The protein below binds the small molecule below.
Small molecule (SMILES): O=c1ccn([C@@H]2O[C@H](CO[P](=O)(O)O[C@H]3[C@@H](O)[C@H](n4ccc(=O)[nH]c4=O)O[C@@H]3CO[P](=O)(O)O[C@H]3[C@@H](O)[C@H](n4ccc(=O)[nH]c4=O)O[C@@H]3CO[P](=O)(O)O[C@H]3[C@@H](O)[C@H](n4ccc(=O)[nH]c4=O)O[C@@H]3COP(=O)=O)[C@@H](O)[C@H]2O)c(=O)[nH]1

Sequence of chain 29.A:
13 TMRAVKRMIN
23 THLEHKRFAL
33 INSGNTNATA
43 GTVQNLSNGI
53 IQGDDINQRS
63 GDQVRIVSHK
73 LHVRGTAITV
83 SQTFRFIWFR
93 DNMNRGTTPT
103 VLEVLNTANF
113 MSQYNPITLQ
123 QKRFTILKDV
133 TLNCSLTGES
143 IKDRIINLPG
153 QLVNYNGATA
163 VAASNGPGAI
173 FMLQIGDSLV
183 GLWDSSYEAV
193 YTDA

Binding-site contacts:
Ligand atom OP1 contacts residue LYS18 of chain 29.A at 3.7 Å.
Ligand atom C4 contacts residue A3 of chain 29.B at 3.6 Å.
Ligand atom C4 contacts residue ARG19 of chain 29.A at 3.9 Å.
Ligand atom O4 contacts residue A3 of chain 29.B at 2.8 Å (h-bond).
Ligand atom OP2 contacts residue ARG19 of chain 29.A at 2.1 Å (salt-bridge).
Ligand atom P contacts residue ARG19 of chain 29.A at 2.8 Å.
Ligand atom C4' contacts residue ARG15 of chain 29.A at 3.3 Å.
Ligand atom O4 contacts residue A1 of chain 29.B at 3.0 Å (h-bond).
Ligand atom C5 contacts residue ARG19 of chain 29.A at 2.9 Å.
Ligand atom C3' contacts residue ARG19 of chain 29.A at 3.4 Å.
Ligand atom O3' contacts residue ARG15 of chain 29.A at 3.1 Å (salt-bridge).
Ligand atom N3 contacts residue A1 of chain 29.B at 2.7 Å (h-bond).
Ligand atom OP1 contacts residue ARG15 of chain 29.A at 2.5 Å.
Ligand atom N3 contacts residue A3 of chain 29.B at 2.8 Å (h-bond).
Ligand atom C2 contacts residue A1 of chain 29.B at 3.1 Å.
Ligand atom P contacts residue ARG15 of chain 29.A at 3.1 Å.
Ligand atom C5' contacts residue ARG19 of chain 29.A at 3.2 Å.
Ligand atom O2 contacts residue A1 of chain 29.B at 2.7 Å (h-bond).
Ligand atom OP1 contacts residue MET14 of chain 29.A at 3.8 Å.
Ligand atom O4' contacts residue ARG19 of chain 29.A at 3.9 Å.
Ligand atom OP2 contacts residue ALA16 of chain 29.A at 4.1 Å.
Ligand atom C4 contacts residue A1 of chain 29.B at 3.4 Å.
Ligand atom C2 contacts residue A3 of chain 29.B at 3.5 Å.
Ligand atom N3 contacts residue A2 of chain 29.B at 3.7 Å.
Ligand atom C5' contacts residue ARG15 of chain 29.A at 2.5 Å.
Ligand atom N1 contacts residue ARG19 of chain 29.A at 3.9 Å.
Ligand atom O2 contacts residue A3 of chain 29.B at 3.2 Å.
Ligand atom C6 contacts residue ARG19 of chain 29.A at 2.7 Å.
Ligand atom OP2 contacts residue ARG15 of chain 29.A at 2.5 Å.
Ligand atom OP1 contacts residue ARG19 of chain 29.A at 4.1 Å.
Ligand atom C3' contacts residue ARG15 of chain 29.A at 3.8 Å.
Ligand atom N1 contacts residue A3 of chain 29.B at 4.3 Å.
Ligand atom O2 contacts residue A2 of chain 29.B at 3.7 Å.
Ligand atom C2 contacts residue A2 of chain 29.B at 3.9 Å.
Ligand atom O5' contacts residue ARG19 of chain 29.A at 2.1 Å (salt-bridge).
Ligand atom C1' contacts residue ARG19 of chain 29.A at 4.3 Å.
Ligand atom O3' contacts residue ARG19 of chain 29.A at 3.6 Å (salt-bridge).
Ligand atom C4' contacts residue ARG19 of chain 29.A at 3.7 Å.
Ligand atom O5' contacts residue ARG15 of chain 29.A at 3.6 Å.
Ligand atom C2' contacts residue ARG19 of chain 29.A at 3.6 Å.